A small-molecule ligand and the protein it binds are described below.
Small molecule (SMILES): [H]/N=C(/N)c1cc(-c2ccccc2)c(CCCN)s1

Binding-site contacts:
Ligand atom C16 contacts residue ASN47 of chain 1.A at 3.8 Å.
Ligand atom N07 contacts residue GLU19 of chain 1.A at 2.7 Å (salt-bridge).
Ligand atom C14 contacts residue GLU44 of chain 1.A at 3.6 Å.
Ligand atom C09 contacts residue GLU44 of chain 1.A at 3.9 Å.
Ligand atom C03 contacts residue GLU44 of chain 1.A at 4.5 Å.
Ligand atom C04 contacts residue GLU44 of chain 1.A at 4.2 Å.
Ligand atom C15 contacts residue ASN47 of chain 1.A at 3.4 Å.
Ligand atom N07 contacts residue VAL51 of chain 1.A at 4.1 Å.
Ligand atom C14 contacts residue ASN47 of chain 1.A at 4.0 Å.
Ligand atom N18 contacts residue ASP220 of chain 1.A at 4.1 Å.
Ligand atom N08 contacts residue GLU19 of chain 1.A at 3.0 Å (salt-bridge).
Ligand atom C14 contacts residue CYS43 of chain 1.A at 4.0 Å (hydrophobic).
Ligand atom C02 contacts residue ASN47 of chain 1.A at 3.5 Å.
Ligand atom C06 contacts residue LEU48 of chain 1.A at 4.2 Å (hydrophobic).
Ligand atom N08 contacts residue LEU48 of chain 1.A at 3.3 Å.
Ligand atom C13 contacts residue CYS43 of chain 1.A at 3.8 Å (hydrophobic).
Ligand atom C05 contacts residue ASN47 of chain 1.A at 4.0 Å.
Ligand atom C11 contacts residue GLU44 of chain 1.A at 3.9 Å.
Ligand atom C03 contacts residue ASN47 of chain 1.A at 3.9 Å.
Ligand atom C06 contacts residue GLU19 of chain 1.A at 3.6 Å.
Ligand atom C13 contacts residue GLU44 of chain 1.A at 3.7 Å.
Ligand atom C10 contacts residue GLU44 of chain 1.A at 3.9 Å.
Ligand atom S01 contacts residue ASN47 of chain 1.A at 3.5 Å.
Ligand atom C04 contacts residue ASN47 of chain 1.A at 4.2 Å.
Ligand atom C12 contacts residue GLU44 of chain 1.A at 3.9 Å.

Sequence of chain 1.A:
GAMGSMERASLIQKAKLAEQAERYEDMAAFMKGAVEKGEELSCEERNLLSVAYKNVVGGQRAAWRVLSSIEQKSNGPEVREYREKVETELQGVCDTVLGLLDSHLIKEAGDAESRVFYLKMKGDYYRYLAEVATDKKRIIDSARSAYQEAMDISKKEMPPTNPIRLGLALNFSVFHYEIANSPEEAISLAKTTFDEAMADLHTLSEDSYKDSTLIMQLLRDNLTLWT